Binding-site contacts:
Ligand atom C1 contacts residue THR156 of chain 56.C at 3.6 Å.
Ligand atom C6 contacts residue MET151 of chain 56.C at 4.5 Å (hydrophobic).
Ligand atom C1 contacts residue ASN154 of chain 56.C at 3.4 Å.
Ligand atom C7 contacts residue THR156 of chain 56.C at 3.9 Å.
Ligand atom O6 contacts residue MET151 of chain 56.C at 3.4 Å.
Ligand atom O7 contacts residue ASN154 of chain 56.C at 2.6 Å (h-bond).
Ligand atom C2 contacts residue THR156 of chain 56.C at 4.2 Å.
Ligand atom C8 contacts residue THR156 of chain 56.C at 4.0 Å.
Ligand atom C7 contacts residue ASN154 of chain 56.C at 3.3 Å.
Ligand atom C2 contacts residue ASN154 of chain 56.C at 3.5 Å.
Ligand atom C8 contacts residue ASN154 of chain 56.C at 3.6 Å.
Ligand atom N2 contacts residue THR156 of chain 56.C at 3.6 Å (h-bond).
Ligand atom O5 contacts residue ASN154 of chain 56.C at 4.0 Å.
Ligand atom N2 contacts residue ASN154 of chain 56.C at 3.8 Å.

This small molecule binds to this protein.
Small molecule (SMILES): CC(=O)N[C@H]1[C@H](O[C@H]2[C@H](O)[C@@H](NC(C)=O)CO[C@@H]2CO)O[C@H](CO)[C@@H](O)[C@@H]1O

Sequence of chain 56.C:
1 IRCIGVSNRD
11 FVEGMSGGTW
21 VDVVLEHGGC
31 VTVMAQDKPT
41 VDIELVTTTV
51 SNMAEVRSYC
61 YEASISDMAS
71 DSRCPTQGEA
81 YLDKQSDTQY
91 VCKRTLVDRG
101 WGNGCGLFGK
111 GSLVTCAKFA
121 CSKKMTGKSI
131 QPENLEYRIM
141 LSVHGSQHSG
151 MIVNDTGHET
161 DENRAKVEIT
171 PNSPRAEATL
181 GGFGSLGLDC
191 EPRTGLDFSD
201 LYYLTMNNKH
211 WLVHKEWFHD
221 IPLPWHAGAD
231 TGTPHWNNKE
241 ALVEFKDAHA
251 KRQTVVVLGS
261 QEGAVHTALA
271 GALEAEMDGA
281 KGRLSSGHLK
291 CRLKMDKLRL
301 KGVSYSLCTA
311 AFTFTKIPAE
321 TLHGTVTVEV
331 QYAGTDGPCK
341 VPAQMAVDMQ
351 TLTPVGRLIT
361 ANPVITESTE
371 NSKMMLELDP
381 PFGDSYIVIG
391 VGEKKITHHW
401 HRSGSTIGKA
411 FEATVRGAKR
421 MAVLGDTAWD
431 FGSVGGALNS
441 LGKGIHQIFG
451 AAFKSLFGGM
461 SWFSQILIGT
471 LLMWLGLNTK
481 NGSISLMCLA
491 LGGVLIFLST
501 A